This small molecule binds to this protein.
Small molecule (SMILES): N[C@@H](Cc1conc1O)C(=O)O

Binding-site contacts:
Ligand atom C4 contacts residue GLU193 of chain 1.C at 3.5 Å.
Ligand atom C41 contacts residue LEU138 of chain 1.C at 3.9 Å (hydrophobic).
Ligand atom O41 contacts residue TYR61 of chain 1.C at 3.4 Å.
Ligand atom N1 contacts residue THR91 of chain 1.C at 2.9 Å (h-bond).
Ligand atom O41 contacts residue LEU90 of chain 1.C at 3.8 Å.
Ligand atom C3 contacts residue THR143 of chain 1.C at 3.6 Å.
Ligand atom N1 contacts residue TYR220 of chain 1.C at 3.7 Å.
Ligand atom C42 contacts residue TYR61 of chain 1.C at 4.0 Å (hydrophobic).
Ligand atom C4 contacts residue TYR61 of chain 1.C at 4.1 Å (hydrophobic).
Ligand atom C4 contacts residue LEU138 of chain 1.C at 4.1 Å (hydrophobic).
Ligand atom C5 contacts residue MET196 of chain 1.C at 3.4 Å (hydrophobic).
Ligand atom C43 contacts residue SER142 of chain 1.C at 3.3 Å.
Ligand atom O42 contacts residue GLY141 of chain 1.C at 3.2 Å.
Ligand atom C42 contacts residue THR91 of chain 1.C at 3.4 Å.
Ligand atom N2 contacts residue LEU192 of chain 1.C at 3.8 Å.
Ligand atom C43 contacts residue TYR61 of chain 1.C at 3.6 Å (hydrophobic).
Ligand atom O41 contacts residue SER142 of chain 1.C at 3.9 Å.
Ligand atom C41 contacts residue TYR61 of chain 1.C at 3.7 Å (hydrophobic).
Ligand atom N2 contacts residue GLU193 of chain 1.C at 3.2 Å (salt-bridge).
Ligand atom O42 contacts residue ARG96 of chain 1.C at 2.9 Å (salt-bridge).
Ligand atom O31 contacts residue THR143 of chain 1.C at 2.6 Å (h-bond).
Ligand atom C42 contacts residue GLU193 of chain 1.C at 3.3 Å.
Ligand atom C5 contacts residue GLU193 of chain 1.C at 3.4 Å.
Ligand atom O1 contacts residue GLU193 of chain 1.C at 3.5 Å (salt-bridge).
Ligand atom C41 contacts residue GLU193 of chain 1.C at 4.0 Å.
Ligand atom N1 contacts residue PRO89 of chain 1.C at 2.9 Å (h-bond).
Ligand atom O42 contacts residue SER142 of chain 1.C at 3.0 Å (h-bond).
Ligand atom O42 contacts residue TYR61 of chain 1.C at 3.6 Å.
Ligand atom C43 contacts residue THR91 of chain 1.C at 3.7 Å.
Ligand atom N1 contacts residue GLU193 of chain 1.C at 2.7 Å (salt-bridge).
Ligand atom C3 contacts residue GLU193 of chain 1.C at 3.7 Å.
Ligand atom C5 contacts residue TYR61 of chain 1.C at 3.6 Å (hydrophobic).
Ligand atom C42 contacts residue SER142 of chain 1.C at 3.4 Å.
Ligand atom O1 contacts residue MET196 of chain 1.C at 3.5 Å.
Ligand atom N1 contacts residue TYR61 of chain 1.C at 3.8 Å.
Ligand atom C43 contacts residue ARG96 of chain 1.C at 3.4 Å.
Ligand atom O41 contacts residue THR91 of chain 1.C at 3.0 Å (h-bond).
Ligand atom O41 contacts residue PRO89 of chain 1.C at 3.9 Å.
Ligand atom O1 contacts residue THR174 of chain 1.C at 4.0 Å.
Ligand atom O41 contacts residue ARG96 of chain 1.C at 2.7 Å (salt-bridge).

Sequence of chain 1.C:
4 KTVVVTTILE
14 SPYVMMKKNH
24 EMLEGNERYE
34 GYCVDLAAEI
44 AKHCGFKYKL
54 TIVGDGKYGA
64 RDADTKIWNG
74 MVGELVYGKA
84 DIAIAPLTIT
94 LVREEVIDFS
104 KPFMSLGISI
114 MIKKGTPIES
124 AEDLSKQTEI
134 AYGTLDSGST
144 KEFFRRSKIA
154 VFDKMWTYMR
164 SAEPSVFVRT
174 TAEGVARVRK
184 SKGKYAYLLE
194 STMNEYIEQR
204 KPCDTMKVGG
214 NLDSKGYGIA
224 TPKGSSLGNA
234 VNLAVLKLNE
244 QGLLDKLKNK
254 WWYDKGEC